The protein below binds the small molecule below.
Small molecule (SMILES): Cc1cc2c3c(c1C)C(C)(C)C[C@H]1C[C@@H](c4ccccc4)[C@]4(C(=O)NC(=O)N=C4N2C[C@H](O)[C@H](O)[C@H](O)COP(=O)(O)O)N31

Sequence of chain 1.A:
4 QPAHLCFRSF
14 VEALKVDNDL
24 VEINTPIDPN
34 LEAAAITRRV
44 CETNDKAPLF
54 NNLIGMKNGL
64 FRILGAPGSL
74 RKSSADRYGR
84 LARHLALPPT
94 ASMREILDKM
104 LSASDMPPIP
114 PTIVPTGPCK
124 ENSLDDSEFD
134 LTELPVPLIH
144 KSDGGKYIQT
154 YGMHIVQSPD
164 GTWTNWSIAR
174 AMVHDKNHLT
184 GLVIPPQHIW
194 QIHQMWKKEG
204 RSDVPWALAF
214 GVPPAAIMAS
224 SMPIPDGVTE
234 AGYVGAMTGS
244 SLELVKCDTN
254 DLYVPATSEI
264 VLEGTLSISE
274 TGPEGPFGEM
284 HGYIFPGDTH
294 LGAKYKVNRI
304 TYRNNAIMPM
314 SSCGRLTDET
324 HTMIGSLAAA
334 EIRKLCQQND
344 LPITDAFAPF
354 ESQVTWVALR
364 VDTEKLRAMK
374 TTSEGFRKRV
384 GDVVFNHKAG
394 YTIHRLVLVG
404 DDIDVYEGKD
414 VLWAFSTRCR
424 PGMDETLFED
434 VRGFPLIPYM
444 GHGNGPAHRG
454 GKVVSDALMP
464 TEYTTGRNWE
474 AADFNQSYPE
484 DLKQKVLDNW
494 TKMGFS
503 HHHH

Binding-site contacts:
Ligand atom C11 contacts residue BYN1 of chain 1.F at 0.1 Å.
Ligand atom C19 contacts residue BYN1 of chain 1.F at 0.0 Å.
Ligand atom O4 contacts residue BYN1 of chain 1.F at 0.1 Å (h-bond).
Ligand atom O7 contacts residue BYN1 of chain 1.F at 0.1 Å (h-bond).
Ligand atom O1 contacts residue BYN1 of chain 1.F at 0.3 Å (h-bond).
Ligand atom C12 contacts residue BYN1 of chain 1.F at 0.1 Å.
Ligand atom O2 contacts residue BYN1 of chain 1.F at 0.4 Å (h-bond).
Ligand atom C1 contacts residue BYN1 of chain 1.F at 0.3 Å.
Ligand atom N1 contacts residue BYN1 of chain 1.F at 0.4 Å (h-bond).
Ligand atom C26 contacts residue SYN1 of chain 1.G at 0.6 Å.
Ligand atom C6 contacts residue BYN1 of chain 1.F at 0.0 Å.
Ligand atom C20 contacts residue BYN1 of chain 1.F at 0.1 Å.
Ligand atom P1 contacts residue BYN1 of chain 1.F at 0.1 Å.
Ligand atom N2 contacts residue BYN1 of chain 1.F at 0.1 Å (h-bond).
Ligand atom C7 contacts residue BYN1 of chain 1.F at 0.1 Å.
Ligand atom O5 contacts residue BYN1 of chain 1.F at 0.1 Å (h-bond).
Ligand atom C8 contacts residue BYN1 of chain 1.F at 0.1 Å.
Ligand atom C25 contacts residue SYN1 of chain 1.G at 0.6 Å.
Ligand atom C14 contacts residue BYN1 of chain 1.F at 0.6 Å.
Ligand atom C17 contacts residue BYN1 of chain 1.F at 0.5 Å.
Ligand atom C21 contacts residue BYN1 of chain 1.F at 0.1 Å.
Ligand atom C2 contacts residue BYN1 of chain 1.F at 0.2 Å.
Ligand atom O8 contacts residue BYN1 of chain 1.F at 0.3 Å (h-bond).
Ligand atom N4 contacts residue BYN1 of chain 1.F at 0.1 Å (h-bond).
Ligand atom C16 contacts residue BYN1 of chain 1.F at 0.3 Å.
Ligand atom C15 contacts residue BYN1 of chain 1.F at 0.2 Å.
Ligand atom N3 contacts residue BYN1 of chain 1.F at 0.2 Å (h-bond).
Ligand atom C28 contacts residue SYN1 of chain 1.G at 0.5 Å.
Ligand atom C13 contacts residue BYN1 of chain 1.F at 0.2 Å.
Ligand atom O9 contacts residue BYN1 of chain 1.F at 0.1 Å (h-bond).
Ligand atom C9 contacts residue BYN1 of chain 1.F at 0.1 Å.
Ligand atom C10 contacts residue BYN1 of chain 1.F at 0.1 Å.
Ligand atom O3 contacts residue BYN1 of chain 1.F at 0.2 Å (h-bond).
Ligand atom C5 contacts residue BYN1 of chain 1.F at 0.1 Å.
Ligand atom C4 contacts residue BYN1 of chain 1.F at 0.3 Å.
Ligand atom C29 contacts residue SYN1 of chain 1.G at 0.4 Å.
Ligand atom C30 contacts residue BYN1 of chain 1.F at 0.3 Å.
Ligand atom O6 contacts residue BYN1 of chain 1.F at 0.2 Å (h-bond).
Ligand atom C24 contacts residue SYN1 of chain 1.G at 0.6 Å.
Ligand atom C18 contacts residue BYN1 of chain 1.F at 0.1 Å.